A small-molecule ligand and the protein it binds are described below.
Small molecule (SMILES): OC[C@H]1O[C@@H](O)[C@@H](O)[C@@H](O)[C@@H]1O

Binding-site contacts:
Ligand atom O2 contacts residue BMA1 of chain 29.P at 3.0 Å (h-bond).
Ligand atom C4 contacts residue BMA1 of chain 29.P at 3.6 Å.
Ligand atom O5 contacts residue NAG1 of chain 29.N at 2.5 Å (h-bond).
Ligand atom O2 contacts residue HIS2 of chain 29.B at 3.4 Å (h-bond).
Ligand atom C2 contacts residue NAG1 of chain 29.N at 2.9 Å.
Ligand atom C1 contacts residue NAG1 of chain 29.N at 1.7 Å.
Ligand atom O3 contacts residue BMA1 of chain 29.P at 1.1 Å.
Ligand atom C2 contacts residue HIS2 of chain 29.B at 4.5 Å.
Ligand atom O2 contacts residue NAG1 of chain 29.N at 3.4 Å (h-bond).
Ligand atom C5 contacts residue NAG1 of chain 29.N at 3.8 Å.
Ligand atom O4 contacts residue BMA1 of chain 29.P at 4.0 Å.
Ligand atom O6 contacts residue NAG1 of chain 29.N at 4.5 Å.
Ligand atom C3 contacts residue BMA1 of chain 29.P at 2.5 Å.
Ligand atom C3 contacts residue NAG1 of chain 29.N at 4.1 Å.
Ligand atom C2 contacts residue BMA1 of chain 29.P at 3.2 Å.

Sequence of chain 29.B:
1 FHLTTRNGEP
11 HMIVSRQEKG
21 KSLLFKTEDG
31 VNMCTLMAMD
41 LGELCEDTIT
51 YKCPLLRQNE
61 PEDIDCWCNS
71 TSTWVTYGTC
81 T